Sequence of chain 1.A:
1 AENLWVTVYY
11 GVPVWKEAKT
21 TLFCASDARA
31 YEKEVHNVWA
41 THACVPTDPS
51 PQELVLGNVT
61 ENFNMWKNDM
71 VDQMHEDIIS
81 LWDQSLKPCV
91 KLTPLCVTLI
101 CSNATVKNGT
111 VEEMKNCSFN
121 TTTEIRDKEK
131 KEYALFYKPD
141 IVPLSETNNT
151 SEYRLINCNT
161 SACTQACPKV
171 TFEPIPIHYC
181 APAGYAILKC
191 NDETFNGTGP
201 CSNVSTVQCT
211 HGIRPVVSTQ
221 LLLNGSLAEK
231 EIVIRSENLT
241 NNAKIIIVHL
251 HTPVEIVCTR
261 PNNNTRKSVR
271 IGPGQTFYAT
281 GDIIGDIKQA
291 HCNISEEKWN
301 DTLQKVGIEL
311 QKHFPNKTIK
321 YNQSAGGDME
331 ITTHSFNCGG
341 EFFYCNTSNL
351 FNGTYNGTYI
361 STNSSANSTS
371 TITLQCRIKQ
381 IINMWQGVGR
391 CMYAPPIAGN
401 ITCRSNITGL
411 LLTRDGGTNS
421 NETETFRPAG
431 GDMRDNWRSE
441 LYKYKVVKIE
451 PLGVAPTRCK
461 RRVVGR

This protein binds this small molecule.
Small molecule (SMILES): CC(=O)N[C@H]1[C@H](O[C@H]2[C@H](O)[C@@H](NC(C)=O)CO[C@@H]2CO)O[C@H](CO)[C@@H](O[C@@H]2O[C@H](CO)[C@@H](O)[C@H](O)[C@@H]2O)[C@@H]1O

Binding-site contacts:
Ligand atom O6 contacts residue ARG427 of chain 1.A at 3.3 Å (salt-bridge).
Ligand atom C6 contacts residue ARG427 of chain 1.A at 3.9 Å.
Ligand atom C2 contacts residue ASN322 of chain 1.A at 2.5 Å.
Ligand atom C3 contacts residue ASN322 of chain 1.A at 3.8 Å.
Ligand atom C4 contacts residue ASN322 of chain 1.A at 4.3 Å.
Ligand atom N2 contacts residue ASN322 of chain 1.A at 3.0 Å (h-bond).
Ligand atom O7 contacts residue ASN322 of chain 1.A at 3.5 Å (h-bond).
Ligand atom C8 contacts residue LYS320 of chain 1.A at 4.5 Å.
Ligand atom C7 contacts residue ASN322 of chain 1.A at 3.4 Å.
Ligand atom C8 contacts residue GLY353 of chain 1.A at 4.5 Å.
Ligand atom O5 contacts residue ARG427 of chain 1.A at 3.1 Å (salt-bridge).
Ligand atom O5 contacts residue ASN322 of chain 1.A at 2.3 Å (h-bond).
Ligand atom C1 contacts residue ASN322 of chain 1.A at 1.5 Å.
Ligand atom C5 contacts residue ARG427 of chain 1.A at 4.1 Å.
Ligand atom C1 contacts residue ARG427 of chain 1.A at 4.0 Å.
Ligand atom C5 contacts residue ASN322 of chain 1.A at 3.7 Å.